Sequence of chain 1.U:
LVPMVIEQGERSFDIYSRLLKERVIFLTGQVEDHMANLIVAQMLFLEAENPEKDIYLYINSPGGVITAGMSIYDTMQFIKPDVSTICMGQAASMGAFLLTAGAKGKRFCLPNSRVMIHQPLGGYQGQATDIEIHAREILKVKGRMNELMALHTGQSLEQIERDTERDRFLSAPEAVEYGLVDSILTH

Binding-site contacts:
Ligand atom CE2 contacts residue LEU62 of chain 1.T at 3.9 Å (hydrophobic).
Ligand atom CA contacts residue PHE96 of chain 1.T at 3.8 Å (hydrophobic).
Ligand atom CD contacts residue TYR76 of chain 1.U at 3.3 Å (hydrophobic).
Ligand atom C8 contacts residue GLU40 of chain 1.U at 3.5 Å.
Ligand atom CE contacts residue GLU40 of chain 1.U at 3.2 Å.
Ligand atom C8 contacts residue ARG36 of chain 1.U at 3.5 Å.
Ligand atom CB contacts residue TYR74 of chain 1.U at 3.5 Å (hydrophobic).
Ligand atom C5 contacts residue LEU62 of chain 1.T at 3.7 Å (hydrophobic).
Ligand atom O11 contacts residue LEU62 of chain 1.T at 3.7 Å.
Ligand atom C2 contacts residue LEU62 of chain 1.T at 3.7 Å (hydrophobic).
Ligand atom CA contacts residue TYR74 of chain 1.U at 3.7 Å (hydrophobic).
Ligand atom O contacts residue TYR76 of chain 1.U at 2.6 Å (h-bond).
Ligand atom CD2 contacts residue TYR76 of chain 1.U at 3.6 Å (hydrophobic).
Ligand atom O contacts residue PHE96 of chain 1.T at 3.8 Å.
Ligand atom O contacts residue TYR74 of chain 1.U at 3.4 Å.
Ligand atom C contacts residue TYR76 of chain 1.U at 3.7 Å (hydrophobic).
Ligand atom CD2 contacts residue ILE104 of chain 1.U at 3.6 Å (hydrophobic).
Ligand atom CD1 contacts residue PHE96 of chain 1.T at 3.6 Å (hydrophobic).
Ligand atom C contacts residue PHE96 of chain 1.T at 3.5 Å (hydrophobic).
Ligand atom CA contacts residue TYR74 of chain 1.U at 3.2 Å (hydrophobic).
Ligand atom C7 contacts residue GLU40 of chain 1.U at 3.9 Å.
Ligand atom C1 contacts residue LEU62 of chain 1.T at 3.8 Å (hydrophobic).
Ligand atom CE2 contacts residue MET106 of chain 1.U at 3.8 Å (hydrophobic).
Ligand atom CB contacts residue ILE104 of chain 1.U at 3.2 Å (hydrophobic).
Ligand atom O contacts residue ILE104 of chain 1.U at 3.7 Å.
Ligand atom CE2 contacts residue TYR76 of chain 1.U at 3.9 Å (hydrophobic).
Ligand atom CB contacts residue PHE126 of chain 1.U at 3.8 Å (hydrophobic).
Ligand atom CE1 contacts residue THR93 of chain 1.T at 3.7 Å.
Ligand atom CZ contacts residue THR93 of chain 1.T at 3.5 Å.
Ligand atom CE contacts residue VAL42 of chain 1.U at 3.8 Å (hydrophobic).
Ligand atom CB contacts residue LEU203 of chain 1.U at 3.8 Å (hydrophobic).
Ligand atom C1 contacts residue TYR76 of chain 1.U at 3.3 Å (hydrophobic).
Ligand atom CB contacts residue ILE104 of chain 1.U at 3.8 Å (hydrophobic).
Ligand atom C contacts residue TYR74 of chain 1.U at 3.2 Å (hydrophobic).
Ligand atom C5 contacts residue ALA66 of chain 1.T at 3.8 Å (hydrophobic).
Ligand atom N contacts residue TYR76 of chain 1.U at 2.8 Å (h-bond).
Ligand atom C6 contacts residue GLU40 of chain 1.U at 3.7 Å.
Ligand atom N contacts residue TYR74 of chain 1.U at 3.5 Å.
Ligand atom C2 contacts residue TYR76 of chain 1.U at 3.5 Å (hydrophobic).
Ligand atom N contacts residue PHE96 of chain 1.T at 3.7 Å.

The small molecule below binds the protein below.
Small molecule (SMILES): C/C=C/C=C/C=C/C(=O)N[C@@H](Cc1ccccc1)C(=O)N[C@H]1COC(=O)[C@@H]2C[C@@H](C)CN2C(=O)[C@H](C)NC(=O)[C@H](C)N(C)C(=O)[C@@H]2CCCN2C1=O

Sequence of chain 1.T:
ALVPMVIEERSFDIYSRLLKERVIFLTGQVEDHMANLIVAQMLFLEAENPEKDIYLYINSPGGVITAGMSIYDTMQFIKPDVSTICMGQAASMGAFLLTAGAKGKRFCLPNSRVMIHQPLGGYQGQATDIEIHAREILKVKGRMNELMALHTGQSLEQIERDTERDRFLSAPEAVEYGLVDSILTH